Sequence of chain 1.E:
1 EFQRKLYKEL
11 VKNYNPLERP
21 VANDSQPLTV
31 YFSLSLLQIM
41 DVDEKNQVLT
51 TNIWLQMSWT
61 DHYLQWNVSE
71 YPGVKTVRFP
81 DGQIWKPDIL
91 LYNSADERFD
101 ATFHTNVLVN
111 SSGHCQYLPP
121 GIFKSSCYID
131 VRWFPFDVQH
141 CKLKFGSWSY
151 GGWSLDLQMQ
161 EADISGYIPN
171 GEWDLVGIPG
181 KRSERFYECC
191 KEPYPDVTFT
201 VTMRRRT

Binding-site contacts:
Ligand atom C3 contacts residue SER112 of chain 1.E at 3.4 Å.
Ligand atom O7 contacts residue SER111 of chain 1.E at 4.0 Å.
Ligand atom O7 contacts residue SER112 of chain 1.E at 3.8 Å.
Ligand atom N2 contacts residue ASN110 of chain 1.E at 2.9 Å (h-bond).
Ligand atom C7 contacts residue ASN110 of chain 1.E at 3.4 Å.
Ligand atom O5 contacts residue SER112 of chain 1.E at 4.4 Å.
Ligand atom C4 contacts residue ASN110 of chain 1.E at 4.3 Å.
Ligand atom O6 contacts residue HIS114 of chain 1.E at 4.0 Å.
Ligand atom C8 contacts residue ASN110 of chain 1.E at 3.5 Å.
Ligand atom O3 contacts residue SER112 of chain 1.E at 4.2 Å.
Ligand atom C2 contacts residue ASN110 of chain 1.E at 2.5 Å.
Ligand atom C1 contacts residue HIS114 of chain 1.E at 3.9 Å.
Ligand atom C1 contacts residue SER112 of chain 1.E at 3.2 Å.
Ligand atom O7 contacts residue ASN110 of chain 1.E at 4.3 Å.
Ligand atom C5 contacts residue ASN110 of chain 1.E at 3.6 Å.
Ligand atom C6 contacts residue HIS114 of chain 1.E at 3.4 Å.
Ligand atom C1 contacts residue ASN110 of chain 1.E at 1.4 Å.
Ligand atom C7 contacts residue SER112 of chain 1.E at 3.6 Å.
Ligand atom N2 contacts residue SER112 of chain 1.E at 2.6 Å (h-bond).
Ligand atom O5 contacts residue HIS114 of chain 1.E at 3.8 Å.
Ligand atom C3 contacts residue ASN110 of chain 1.E at 3.8 Å.
Ligand atom C5 contacts residue HIS114 of chain 1.E at 3.7 Å.
Ligand atom O5 contacts residue ASN110 of chain 1.E at 2.3 Å (h-bond).
Ligand atom C2 contacts residue SER112 of chain 1.E at 3.2 Å.

A small-molecule ligand and the protein it binds are described below.
Small molecule (SMILES): CC(=O)N[C@H]1[C@H](O[C@H]2[C@H](O)[C@@H](NC(C)=O)CO[C@@H]2CO)O[C@H](CO)[C@@H](O)[C@@H]1O